The small molecule below binds the protein below.
Small molecule (SMILES): Nc1ncnc2c1ncn2[C@@H]1O[C@H](CO[P](=O)(O)O[P](=O)(O)CP(=O)(O)O)[C@@H](O)[C@H]1O

Binding-site contacts:
Ligand atom O1A contacts residue SER104 of chain 1.A at 3.0 Å (h-bond).
Ligand atom C6 contacts residue MET242 of chain 1.A at 3.5 Å (hydrophobic).
Ligand atom O1A contacts residue THR105 of chain 1.A at 2.7 Å (h-bond).
Ligand atom C6 contacts residue HIS179 of chain 1.A at 3.8 Å.
Ligand atom PG contacts residue ALA100 of chain 1.A at 3.7 Å.
Ligand atom PA contacts residue SER104 of chain 1.A at 3.8 Å.
Ligand atom C3B contacts residue ALA100 of chain 1.A at 2.6 Å (hydrophobic).
Ligand atom O2A contacts residue GLY39 of chain 1.A at 3.5 Å.
Ligand atom O3' contacts residue ARG108 of chain 1.A at 3.7 Å.
Ligand atom O2G contacts residue ARG238 of chain 1.A at 3.2 Å (salt-bridge).
Ligand atom N7 contacts residue ARG238 of chain 1.A at 3.7 Å.
Ligand atom PA contacts residue THR105 of chain 1.A at 3.6 Å.
Ligand atom C8 contacts residue HIS179 of chain 1.A at 3.6 Å.
Ligand atom O2B contacts residue SER104 of chain 1.A at 3.7 Å.
Ligand atom O2B contacts residue GLY102 of chain 1.A at 2.5 Å (h-bond).
Ligand atom C5 contacts residue HIS179 of chain 1.A at 3.4 Å.
Ligand atom N6 contacts residue PAU1 of chain 1.C at 3.8 Å.
Ligand atom O2A contacts residue GLU42 of chain 1.A at 3.4 Å.
Ligand atom C5' contacts residue SER104 of chain 1.A at 3.0 Å.
Ligand atom O2B contacts residue LYS103 of chain 1.A at 2.9 Å (salt-bridge).
Ligand atom O5' contacts residue ARG108 of chain 1.A at 3.2 Å (salt-bridge).
Ligand atom O2A contacts residue THR105 of chain 1.A at 3.2 Å (h-bond).
Ligand atom O2G contacts residue PAU1 of chain 1.C at 3.1 Å (h-bond).
Ligand atom N1 contacts residue MET242 of chain 1.A at 3.2 Å.
Ligand atom O2' contacts residue ARG108 of chain 1.A at 3.4 Å (salt-bridge).
Ligand atom C4 contacts residue HIS179 of chain 1.A at 3.8 Å.
Ligand atom C3B contacts residue VAL99 of chain 1.A at 3.8 Å (hydrophobic).
Ligand atom C4' contacts residue ARG108 of chain 1.A at 3.3 Å.
Ligand atom O2B contacts residue VAL101 of chain 1.A at 3.4 Å (h-bond).
Ligand atom C4' contacts residue SER104 of chain 1.A at 3.7 Å.
Ligand atom O1G contacts residue ALA100 of chain 1.A at 3.6 Å.
Ligand atom O3' contacts residue EDO1 of chain 1.N at 3.5 Å (h-bond).
Ligand atom O1A contacts residue GLY102 of chain 1.A at 3.1 Å.
Ligand atom O1G contacts residue VAL99 of chain 1.A at 3.2 Å.
Ligand atom O1A contacts residue LYS103 of chain 1.A at 3.7 Å.
Ligand atom O2G contacts residue VAL99 of chain 1.A at 3.8 Å.
Ligand atom N7 contacts residue HIS179 of chain 1.A at 3.6 Å (h-bond).
Ligand atom O5' contacts residue SER104 of chain 1.A at 3.4 Å.
Ligand atom O1B contacts residue SER104 of chain 1.A at 2.6 Å (h-bond).
Ligand atom N6 contacts residue MET242 of chain 1.A at 3.4 Å.

Sequence of chain 1.A:
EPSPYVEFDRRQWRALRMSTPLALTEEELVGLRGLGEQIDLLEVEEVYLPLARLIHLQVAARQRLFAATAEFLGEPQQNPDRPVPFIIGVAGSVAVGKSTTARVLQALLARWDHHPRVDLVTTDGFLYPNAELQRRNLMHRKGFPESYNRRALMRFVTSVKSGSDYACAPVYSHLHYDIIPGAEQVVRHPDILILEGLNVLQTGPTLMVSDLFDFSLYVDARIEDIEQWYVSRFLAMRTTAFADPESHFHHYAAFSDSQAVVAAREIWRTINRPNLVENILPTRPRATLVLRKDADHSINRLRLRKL